Binding-site contacts:
Ligand atom CAB contacts residue LEU72 of chain 1.A at 3.4 Å (hydrophobic).
Ligand atom CAA contacts residue PHE114 of chain 1.A at 3.5 Å (hydrophobic).
Ligand atom CAN contacts residue TRP108 of chain 1.A at 4.0 Å (hydrophobic).
Ligand atom CAG contacts residue PHE114 of chain 1.A at 3.7 Å (hydrophobic).
Ligand atom CAM contacts residue LEU111 of chain 1.A at 3.7 Å (hydrophobic).
Ligand atom CAB contacts residue HIS106 of chain 1.A at 3.3 Å.
Ligand atom OAC contacts residue VAL101 of chain 1.A at 3.6 Å.
Ligand atom CAR contacts residue PRO103 of chain 1.A at 3.7 Å (hydrophobic).
Ligand atom OAC contacts residue LEU71 of chain 1.A at 3.2 Å.
Ligand atom SAD contacts residue LEU71 of chain 1.A at 4.0 Å.
Ligand atom CAQ contacts residue ASP70 of chain 1.A at 3.8 Å.
Ligand atom NAI contacts residue ASP70 of chain 1.A at 3.4 Å (salt-bridge).
Ligand atom CAO contacts residue LEU111 of chain 1.A at 3.7 Å (hydrophobic).
Ligand atom OAJ contacts residue LEU83 of chain 1.A at 3.4 Å.
Ligand atom NAI contacts residue GLY69 of chain 1.A at 3.7 Å.
Ligand atom CAH contacts residue LEU86 of chain 1.A at 4.0 Å (hydrophobic).
Ligand atom SAL contacts residue LEU72 of chain 1.A at 3.9 Å.
Ligand atom CAP contacts residue PRO103 of chain 1.A at 3.3 Å (hydrophobic).
Ligand atom CAP contacts residue LEU71 of chain 1.A at 3.7 Å (hydrophobic).
Ligand atom SAD contacts residue GLY104 of chain 1.A at 3.7 Å.
Ligand atom OAC contacts residue PRO103 of chain 1.A at 3.3 Å.
Ligand atom CAQ contacts residue LEU71 of chain 1.A at 3.7 Å (hydrophobic).
Ligand atom OAJ contacts residue TRP108 of chain 1.A at 3.4 Å.
Ligand atom CAF contacts residue LEU111 of chain 1.A at 3.9 Å (hydrophobic).
Ligand atom CAE contacts residue LEU86 of chain 1.A at 3.8 Å (hydrophobic).
Ligand atom CAH contacts residue LEU72 of chain 1.A at 3.7 Å (hydrophobic).
Ligand atom CAQ contacts residue GLY104 of chain 1.A at 3.5 Å.
Ligand atom CAF contacts residue LEU86 of chain 1.A at 3.4 Å (hydrophobic).
Ligand atom CAA contacts residue TRP108 of chain 1.A at 3.5 Å (hydrophobic).
Ligand atom NAI contacts residue LEU71 of chain 1.A at 3.5 Å (h-bond).
Ligand atom NAI contacts residue GLY104 of chain 1.A at 3.1 Å (h-bond).
Ligand atom CAH contacts residue LEU111 of chain 1.A at 3.6 Å (hydrophobic).
Ligand atom NAI contacts residue PRO103 of chain 1.A at 3.4 Å.
Ligand atom CAN contacts residue LEU83 of chain 1.A at 3.8 Å (hydrophobic).
Ligand atom CAN contacts residue LEU111 of chain 1.A at 4.0 Å (hydrophobic).
Ligand atom CAG contacts residue LEU86 of chain 1.A at 3.9 Å (hydrophobic).
Ligand atom SAD contacts residue ASP70 of chain 1.A at 3.4 Å (salt-bridge).
Ligand atom SAD contacts residue MES1 of chain 1.E at 3.6 Å.
Ligand atom CAM contacts residue LEU86 of chain 1.A at 3.5 Å (hydrophobic).
Ligand atom OAK contacts residue TRP108 of chain 1.A at 3.3 Å.

The protein below binds the small molecule below.
Small molecule (SMILES): COc1ccc(/C=C2\SC(=S)NC2=O)cc1OC

Sequence of chain 1.A:
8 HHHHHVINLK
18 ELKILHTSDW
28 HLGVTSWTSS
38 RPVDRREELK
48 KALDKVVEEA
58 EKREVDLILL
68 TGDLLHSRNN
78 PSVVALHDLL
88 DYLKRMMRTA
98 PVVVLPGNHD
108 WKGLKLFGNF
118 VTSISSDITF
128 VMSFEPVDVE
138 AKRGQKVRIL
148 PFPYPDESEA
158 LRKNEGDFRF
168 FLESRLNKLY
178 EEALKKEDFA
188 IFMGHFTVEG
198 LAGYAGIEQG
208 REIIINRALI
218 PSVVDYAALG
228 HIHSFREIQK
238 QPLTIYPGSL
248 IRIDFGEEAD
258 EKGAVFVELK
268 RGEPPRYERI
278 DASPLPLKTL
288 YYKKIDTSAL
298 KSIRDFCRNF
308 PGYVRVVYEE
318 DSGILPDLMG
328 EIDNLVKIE